Sequence of chain 1.A:
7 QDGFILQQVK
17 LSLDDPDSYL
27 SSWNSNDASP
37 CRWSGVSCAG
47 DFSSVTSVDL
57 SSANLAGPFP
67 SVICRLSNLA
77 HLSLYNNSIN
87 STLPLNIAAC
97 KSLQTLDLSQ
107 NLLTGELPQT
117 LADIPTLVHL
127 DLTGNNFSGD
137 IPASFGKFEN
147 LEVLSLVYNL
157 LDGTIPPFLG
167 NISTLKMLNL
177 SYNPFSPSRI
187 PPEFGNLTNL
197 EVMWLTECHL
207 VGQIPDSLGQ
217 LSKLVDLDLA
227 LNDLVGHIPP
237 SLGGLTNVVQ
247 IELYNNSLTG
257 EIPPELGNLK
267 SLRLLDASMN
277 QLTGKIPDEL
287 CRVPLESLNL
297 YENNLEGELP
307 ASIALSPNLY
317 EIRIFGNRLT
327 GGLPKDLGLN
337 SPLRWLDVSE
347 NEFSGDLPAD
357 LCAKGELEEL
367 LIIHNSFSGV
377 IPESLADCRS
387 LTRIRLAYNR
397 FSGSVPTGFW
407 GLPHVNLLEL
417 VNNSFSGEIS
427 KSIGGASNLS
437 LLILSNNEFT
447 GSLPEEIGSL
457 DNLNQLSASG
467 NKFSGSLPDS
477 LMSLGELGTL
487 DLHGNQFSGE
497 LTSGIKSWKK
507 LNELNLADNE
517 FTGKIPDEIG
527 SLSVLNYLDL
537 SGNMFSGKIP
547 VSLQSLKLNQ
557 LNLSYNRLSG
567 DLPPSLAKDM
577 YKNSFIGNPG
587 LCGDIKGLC

A small-molecule ligand and the protein it binds are described below.
Small molecule (SMILES): CC(=O)N[C@H]1[C@H](O[C@H]2[C@H](O)[C@@H](NC(C)=O)CO[C@@H]2CO)O[C@H](CO)[C@@H](O[C@@H]2O[C@H](CO)[C@@H](O)[C@H](O)[C@@H]2O)[C@@H]1O

Binding-site contacts:
Ligand atom C3 contacts residue MET173 of chain 1.A at 3.9 Å (hydrophobic).
Ligand atom O6 contacts residue TRP200 of chain 1.A at 3.4 Å.
Ligand atom O7 contacts residue THR129 of chain 1.A at 4.2 Å.
Ligand atom C7 contacts residue VAL149 of chain 1.A at 4.3 Å (hydrophobic).
Ligand atom C6 contacts residue VAL198 of chain 1.A at 3.9 Å (hydrophobic).
Ligand atom N2 contacts residue MET173 of chain 1.A at 4.0 Å.
Ligand atom C3 contacts residue ASN175 of chain 1.A at 3.8 Å.
Ligand atom C5 contacts residue VAL198 of chain 1.A at 3.8 Å (hydrophobic).
Ligand atom O7 contacts residue MET173 of chain 1.A at 4.4 Å.
Ligand atom O7 contacts residue ASN175 of chain 1.A at 3.1 Å (h-bond).
Ligand atom C6 contacts residue TRP200 of chain 1.A at 4.1 Å (hydrophobic).
Ligand atom C6 contacts residue EDO1 of chain 1.Q at 3.8 Å.
Ligand atom C7 contacts residue VAL198 of chain 1.A at 4.4 Å (hydrophobic).
Ligand atom N2 contacts residue VAL149 of chain 1.A at 4.4 Å.
Ligand atom C1 contacts residue MET173 of chain 1.A at 3.9 Å (hydrophobic).
Ligand atom O7 contacts residue VAL198 of chain 1.A at 4.2 Å.
Ligand atom C1 contacts residue VAL198 of chain 1.A at 4.4 Å (hydrophobic).
Ligand atom C1 contacts residue ASN175 of chain 1.A at 1.4 Å.
Ligand atom O7 contacts residue SER151 of chain 1.A at 2.9 Å (h-bond).
Ligand atom C5 contacts residue ASN175 of chain 1.A at 3.6 Å.
Ligand atom C2 contacts residue ASN175 of chain 1.A at 2.4 Å.
Ligand atom O6 contacts residue EDO1 of chain 1.Q at 3.3 Å.
Ligand atom C2 contacts residue MET173 of chain 1.A at 4.1 Å (hydrophobic).
Ligand atom C8 contacts residue ASP127 of chain 1.A at 3.7 Å.
Ligand atom C8 contacts residue HIS125 of chain 1.A at 3.7 Å.
Ligand atom C8 contacts residue SER151 of chain 1.A at 3.7 Å.
Ligand atom C7 contacts residue ASN175 of chain 1.A at 3.3 Å.
Ligand atom O7 contacts residue ASP127 of chain 1.A at 4.2 Å.
Ligand atom C8 contacts residue VAL149 of chain 1.A at 3.6 Å (hydrophobic).
Ligand atom O5 contacts residue ASN175 of chain 1.A at 2.3 Å (h-bond).
Ligand atom O5 contacts residue VAL198 of chain 1.A at 3.8 Å.
Ligand atom C8 contacts residue ASP222 of chain 1.A at 3.7 Å.
Ligand atom C5 contacts residue TRP200 of chain 1.A at 4.3 Å (hydrophobic).
Ligand atom N2 contacts residue ASN175 of chain 1.A at 3.0 Å (h-bond).
Ligand atom C1 contacts residue TRP200 of chain 1.A at 4.1 Å (hydrophobic).
Ligand atom O5 contacts residue TRP200 of chain 1.A at 3.2 Å.
Ligand atom C7 contacts residue SER151 of chain 1.A at 3.7 Å.
Ligand atom C8 contacts residue VAL198 of chain 1.A at 4.0 Å (hydrophobic).
Ligand atom C6 contacts residue ASP222 of chain 1.A at 3.9 Å.
Ligand atom C4 contacts residue ASN175 of chain 1.A at 4.2 Å.